A protein and the small-molecule ligand that binds it are described below.
Small molecule (SMILES): CC(=O)N[C@@H]1[C@@H](O)[C@H](O)[C@@H](CO)O[C@H]1O

Binding-site contacts:
Ligand atom C7 contacts residue ASN330 of chain 1.E at 3.7 Å.
Ligand atom N2 contacts residue ASN330 of chain 1.E at 3.4 Å (h-bond).
Ligand atom C3 contacts residue ASN330 of chain 1.E at 3.6 Å.
Ligand atom N2 contacts residue PHE329 of chain 1.E at 4.5 Å.
Ligand atom O7 contacts residue GLY326 of chain 1.E at 3.4 Å.
Ligand atom C7 contacts residue PHE329 of chain 1.E at 3.7 Å (hydrophobic).
Ligand atom O5 contacts residue ASN330 of chain 1.E at 2.5 Å (h-bond).
Ligand atom C8 contacts residue LEU355 of chain 1.E at 4.2 Å (hydrophobic).
Ligand atom C2 contacts residue ASN330 of chain 1.E at 2.4 Å.
Ligand atom C1 contacts residue ASN330 of chain 1.E at 1.4 Å.
Ligand atom C6 contacts residue ASN330 of chain 1.E at 3.3 Å.
Ligand atom O7 contacts residue PHE329 of chain 1.E at 3.5 Å.
Ligand atom C4 contacts residue ASN330 of chain 1.E at 3.7 Å.
Ligand atom O7 contacts residue PHE325 of chain 1.E at 4.5 Å.
Ligand atom C1 contacts residue PHE329 of chain 1.E at 4.3 Å (hydrophobic).
Ligand atom O6 contacts residue ASN330 of chain 1.E at 3.0 Å.
Ligand atom C3 contacts residue SER358 of chain 1.E at 4.5 Å.
Ligand atom C8 contacts residue PHE329 of chain 1.E at 3.4 Å (hydrophobic).
Ligand atom C5 contacts residue ASN330 of chain 1.E at 3.2 Å.
Ligand atom C7 contacts residue GLY326 of chain 1.E at 4.4 Å.
Ligand atom O4 contacts residue SER358 of chain 1.E at 3.9 Å.
Ligand atom O7 contacts residue ASN330 of chain 1.E at 3.3 Å (h-bond).
Ligand atom N2 contacts residue LEU355 of chain 1.E at 4.3 Å.

Sequence of chain 1.E:
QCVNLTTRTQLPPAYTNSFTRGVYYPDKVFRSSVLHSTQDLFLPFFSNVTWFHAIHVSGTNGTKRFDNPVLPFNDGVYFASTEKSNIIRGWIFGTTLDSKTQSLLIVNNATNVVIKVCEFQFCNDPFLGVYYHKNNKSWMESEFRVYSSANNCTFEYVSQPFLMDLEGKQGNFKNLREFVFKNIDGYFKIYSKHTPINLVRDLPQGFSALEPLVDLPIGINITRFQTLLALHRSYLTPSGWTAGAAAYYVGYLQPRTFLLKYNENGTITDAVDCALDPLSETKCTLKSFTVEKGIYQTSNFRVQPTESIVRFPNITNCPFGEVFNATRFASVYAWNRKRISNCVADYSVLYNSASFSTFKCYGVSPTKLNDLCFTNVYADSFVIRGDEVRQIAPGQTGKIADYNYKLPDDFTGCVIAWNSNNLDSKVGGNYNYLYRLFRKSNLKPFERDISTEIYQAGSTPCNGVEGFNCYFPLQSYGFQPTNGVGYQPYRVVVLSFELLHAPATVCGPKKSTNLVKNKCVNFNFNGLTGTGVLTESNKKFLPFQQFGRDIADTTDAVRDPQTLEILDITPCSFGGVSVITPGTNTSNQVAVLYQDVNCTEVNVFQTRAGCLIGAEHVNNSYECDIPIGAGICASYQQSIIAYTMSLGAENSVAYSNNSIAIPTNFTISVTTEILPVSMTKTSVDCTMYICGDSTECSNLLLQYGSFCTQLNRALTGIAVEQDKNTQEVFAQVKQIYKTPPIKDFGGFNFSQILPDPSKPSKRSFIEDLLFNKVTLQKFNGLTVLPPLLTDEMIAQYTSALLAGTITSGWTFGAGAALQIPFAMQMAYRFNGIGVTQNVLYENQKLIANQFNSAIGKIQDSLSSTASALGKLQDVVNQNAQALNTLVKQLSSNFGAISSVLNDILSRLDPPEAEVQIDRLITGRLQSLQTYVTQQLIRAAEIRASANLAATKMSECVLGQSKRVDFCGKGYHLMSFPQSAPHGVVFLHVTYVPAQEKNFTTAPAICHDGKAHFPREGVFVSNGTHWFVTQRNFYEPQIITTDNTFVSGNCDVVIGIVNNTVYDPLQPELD